Binding-site contacts:
Ligand atom C3 contacts residue NAD1 of chain 1.K at 3.6 Å.
Ligand atom N2 contacts residue PHE100 of chain 1.C at 3.7 Å.
Ligand atom C20 contacts residue PRO161 of chain 1.C at 3.5 Å (hydrophobic).
Ligand atom O2 contacts residue PHE100 of chain 1.C at 3.3 Å.
Ligand atom C13 contacts residue TYR153 of chain 1.C at 3.5 Å (hydrophobic).
Ligand atom C10 contacts residue SER205 of chain 1.C at 3.7 Å.
Ligand atom C21 contacts residue TYR163 of chain 1.C at 3.7 Å (hydrophobic).
Ligand atom N1 contacts residue ALA101 of chain 1.C at 2.8 Å (h-bond).
Ligand atom C14 contacts residue NAD1 of chain 1.K at 3.5 Å.
Ligand atom C22 contacts residue ILE207 of chain 1.C at 3.7 Å (hydrophobic).
Ligand atom O1 contacts residue TYR163 of chain 1.C at 3.1 Å (h-bond).
Ligand atom C5 contacts residue MET166 of chain 1.C at 3.7 Å (hydrophobic).
Ligand atom C21 contacts residue ASN162 of chain 1.C at 3.2 Å.
Ligand atom C13 contacts residue TYR163 of chain 1.C at 3.7 Å (hydrophobic).
Ligand atom C23 contacts residue TYR163 of chain 1.C at 3.6 Å (hydrophobic).
Ligand atom C7 contacts residue PHE100 of chain 1.C at 3.9 Å (hydrophobic).
Ligand atom N1 contacts residue PHE100 of chain 1.C at 3.2 Å.
Ligand atom C5 contacts residue ALA101 of chain 1.C at 3.4 Å (hydrophobic).
Ligand atom C18 contacts residue TYR163 of chain 1.C at 3.6 Å (hydrophobic).
Ligand atom N2 contacts residue ALA101 of chain 1.C at 2.8 Å (h-bond).
Ligand atom N4 contacts residue NAD1 of chain 1.K at 3.6 Å.
Ligand atom C6 contacts residue ALA101 of chain 1.C at 3.5 Å (hydrophobic).
Ligand atom C1 contacts residue NAD1 of chain 1.K at 3.0 Å.
Ligand atom C6 contacts residue LEU106 of chain 1.C at 3.9 Å (hydrophobic).
Ligand atom C20 contacts residue TYR163 of chain 1.C at 3.5 Å (hydrophobic).
Ligand atom C5 contacts residue PHE100 of chain 1.C at 3.4 Å (hydrophobic).
Ligand atom C2 contacts residue NAD1 of chain 1.K at 3.6 Å.
Ligand atom C9 contacts residue SER205 of chain 1.C at 3.7 Å.
Ligand atom O2 contacts residue ALA103 of chain 1.C at 3.7 Å.
Ligand atom C10 contacts residue ALA203 of chain 1.C at 3.6 Å (hydrophobic).
Ligand atom C20 contacts residue ASN162 of chain 1.C at 3.5 Å.
Ligand atom C1 contacts residue TYR163 of chain 1.C at 3.7 Å (hydrophobic).
Ligand atom C21 contacts residue ILE207 of chain 1.C at 3.9 Å (hydrophobic).
Ligand atom C7 contacts residue ALA101 of chain 1.C at 3.6 Å (hydrophobic).
Ligand atom C12 contacts residue ALA203 of chain 1.C at 3.4 Å (hydrophobic).
Ligand atom O2 contacts residue ALA101 of chain 1.C at 3.4 Å (h-bond).
Ligand atom O1 contacts residue NAD1 of chain 1.K at 2.1 Å (h-bond).
Ligand atom C13 contacts residue NAD1 of chain 1.K at 3.4 Å.
Ligand atom N4 contacts residue TYR163 of chain 1.C at 3.7 Å.
Ligand atom O3 contacts residue TYR163 of chain 1.C at 3.9 Å.

Sequence of chain 1.C:
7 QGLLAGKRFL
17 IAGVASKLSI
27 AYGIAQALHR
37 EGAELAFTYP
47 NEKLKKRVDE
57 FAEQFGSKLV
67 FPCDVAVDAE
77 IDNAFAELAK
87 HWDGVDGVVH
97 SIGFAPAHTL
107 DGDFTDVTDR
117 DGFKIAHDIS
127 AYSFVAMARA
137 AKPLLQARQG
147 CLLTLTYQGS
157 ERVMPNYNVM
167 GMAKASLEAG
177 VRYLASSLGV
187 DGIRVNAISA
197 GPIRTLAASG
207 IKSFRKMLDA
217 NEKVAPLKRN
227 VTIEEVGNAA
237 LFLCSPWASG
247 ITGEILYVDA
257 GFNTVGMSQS

This small molecule binds to this protein.
Small molecule (SMILES): Cc1c(CN(C)C(=O)/C=C/c2cnc3c(c2)CC[C@@H](N)C(=O)N3)oc2ccccc12